Sequence of chain 1.A:
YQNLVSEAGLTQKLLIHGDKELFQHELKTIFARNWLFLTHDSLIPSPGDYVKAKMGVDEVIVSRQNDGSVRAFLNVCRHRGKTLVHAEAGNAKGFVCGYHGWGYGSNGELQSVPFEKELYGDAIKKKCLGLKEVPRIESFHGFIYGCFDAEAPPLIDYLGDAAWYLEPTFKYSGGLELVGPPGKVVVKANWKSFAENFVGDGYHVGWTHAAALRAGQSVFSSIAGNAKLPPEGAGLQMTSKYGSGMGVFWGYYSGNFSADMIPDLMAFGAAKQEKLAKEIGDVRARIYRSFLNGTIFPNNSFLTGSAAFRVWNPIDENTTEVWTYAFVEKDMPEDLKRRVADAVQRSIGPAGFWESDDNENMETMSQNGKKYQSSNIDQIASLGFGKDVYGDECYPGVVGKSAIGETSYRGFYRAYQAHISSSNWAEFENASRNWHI

Binding-site contacts:
Ligand atom C2 contacts residue ASN295 of chain 1.A at 3.8 Å.
Ligand atom C3 contacts residue PHE200 of chain 1.A at 4.3 Å (hydrophobic).
Ligand atom C4 contacts residue PHE200 of chain 1.A at 3.9 Å (hydrophobic).
Ligand atom N1 contacts residue PHE293 of chain 1.A at 4.0 Å.
Ligand atom C1 contacts residue ASN295 of chain 1.A at 4.4 Å.
Ligand atom O2 contacts residue LEU305 of chain 1.A at 4.2 Å.
Ligand atom C3 contacts residue ASN199 of chain 1.A at 3.6 Å.
Ligand atom C2 contacts residue PHE293 of chain 1.A at 4.2 Å (hydrophobic).
Ligand atom O1 contacts residue TRP356 of chain 1.A at 4.1 Å.
Ligand atom C3 contacts residue ASN295 of chain 1.A at 3.7 Å.
Ligand atom C6 contacts residue PHE293 of chain 1.A at 4.0 Å (hydrophobic).
Ligand atom C5 contacts residue HIS206 of chain 1.A at 4.1 Å.
Ligand atom O1 contacts residue ILE350 of chain 1.A at 4.0 Å.
Ligand atom O2 contacts residue PHE293 of chain 1.A at 3.5 Å.
Ligand atom C2 contacts residue HIS206 of chain 1.A at 4.0 Å.
Ligand atom O1 contacts residue ASN258 of chain 1.A at 3.1 Å (h-bond).
Ligand atom C1 contacts residue PHE293 of chain 1.A at 3.6 Å (hydrophobic).
Ligand atom C3 contacts residue HIS206 of chain 1.A at 3.8 Å.
Ligand atom C1 contacts residue HIS206 of chain 1.A at 4.3 Å.
Ligand atom O2 contacts residue PHE222 of chain 1.A at 4.4 Å.
Ligand atom N1 contacts residue LEU305 of chain 1.A at 3.8 Å.
Ligand atom C5 contacts residue PHE200 of chain 1.A at 3.7 Å (hydrophobic).
Ligand atom C6 contacts residue LEU305 of chain 1.A at 4.1 Å (hydrophobic).
Ligand atom C4 contacts residue ASN199 of chain 1.A at 3.5 Å.
Ligand atom C6 contacts residue HIS206 of chain 1.A at 4.3 Å.
Ligand atom C2 contacts residue VAL207 of chain 1.A at 3.9 Å (hydrophobic).
Ligand atom O1 contacts residue LEU305 of chain 1.A at 3.7 Å.
Ligand atom N1 contacts residue ASN258 of chain 1.A at 3.7 Å.
Ligand atom C5 contacts residue LEU305 of chain 1.A at 4.0 Å (hydrophobic).
Ligand atom C2 contacts residue ASP203 of chain 1.A at 3.8 Å.
Ligand atom C4 contacts residue HIS206 of chain 1.A at 3.8 Å.
Ligand atom C1 contacts residue VAL207 of chain 1.A at 3.7 Å (hydrophobic).
Ligand atom O2 contacts residue TRP356 of chain 1.A at 3.8 Å.
Ligand atom N1 contacts residue TRP356 of chain 1.A at 4.4 Å.
Ligand atom C1 contacts residue LEU305 of chain 1.A at 4.5 Å (hydrophobic).
Ligand atom C4 contacts residue LEU305 of chain 1.A at 4.4 Å (hydrophobic).
Ligand atom C3 contacts residue ASP203 of chain 1.A at 3.8 Å.
Ligand atom C5 contacts residue ASN199 of chain 1.A at 4.2 Å.
Ligand atom O2 contacts residue ASN258 of chain 1.A at 3.7 Å.

The protein below binds the small molecule below.
Small molecule (SMILES): O=[N+]([O-])c1ccccc1